Sequence of chain 1.A:
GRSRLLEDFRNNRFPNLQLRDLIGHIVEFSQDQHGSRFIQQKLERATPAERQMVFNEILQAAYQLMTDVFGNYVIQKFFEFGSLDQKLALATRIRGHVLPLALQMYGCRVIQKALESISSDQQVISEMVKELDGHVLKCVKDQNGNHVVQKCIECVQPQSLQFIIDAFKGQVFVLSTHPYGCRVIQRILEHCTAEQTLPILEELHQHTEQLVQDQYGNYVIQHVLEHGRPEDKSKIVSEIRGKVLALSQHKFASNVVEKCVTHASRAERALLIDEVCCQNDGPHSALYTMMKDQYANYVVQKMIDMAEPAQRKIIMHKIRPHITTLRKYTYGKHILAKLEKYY

The protein below binds the small molecule below.
Small molecule (SMILES): Nc1nc(=O)c2ncn([C@@H]3O[C@H](CO[P](=O)(O)O[C@H]4[C@@H](O)[C@H](n5cnc6c(N)ncnc65)O[C@@H]4CO[P](=O)(O)O[C@H]4[C@@H](O)[C@H](n5ccc(=O)[nH]c5=O)O[C@@H]4CO[P](=O)(O)O[C@H]4[C@@H](O)[C@H](n5cnc6c(=O)nc(N)[nH]c65)O[C@@H]4CO[P](=O)(O)O[C@H]4[C@@H](O)[C@H](n5ccc(=O)[nH]c5=O)O[C@@H]4CO)[C@@H](O[P](=O)(O)OC[C@H]4O[C@@H](n5cnc6c(N)ncnc65)[C@H](O)[C@@H]4O[P](=O)(O)OC[C@H]4O[C@@H](n5ccc(=O)[nH]c5=O)[C@H](O)[C@@H]4O[P](=O)(O)OC[C@H]4O[C@@H](n5cnc6c(N)ncnc65)[C@H](O)[C@@H]4O)[C@H]3O)c2[nH]1

Binding-site contacts:
Ligand atom N2 contacts residue GLU258 of chain 1.A at 2.7 Å (salt-bridge).
Ligand atom O4 contacts residue GLN76 of chain 1.A at 2.8 Å (h-bond).
Ligand atom O2 contacts residue ASN297 of chain 1.A at 2.9 Å (h-bond).
Ligand atom O2' contacts residue HIS147 of chain 1.A at 3.1 Å.
Ligand atom N2 contacts residue SER254 of chain 1.A at 3.0 Å (h-bond).
Ligand atom N1 contacts residue GLN186 of chain 1.A at 2.5 Å (h-bond).
Ligand atom N1 contacts residue GLN112 of chain 1.A at 2.7 Å (h-bond).
Ligand atom N3 contacts residue TYR298 of chain 1.A at 3.1 Å.
Ligand atom C2 contacts residue TYR73 of chain 1.A at 3.0 Å (hydrophobic).
Ligand atom O4 contacts residue GLN301 of chain 1.A at 2.6 Å (h-bond).
Ligand atom N1 contacts residue TYR219 of chain 1.A at 3.1 Å (h-bond).
Ligand atom N3 contacts residue TYR219 of chain 1.A at 3.1 Å.
Ligand atom N3 contacts residue ASN297 of chain 1.A at 2.9 Å (h-bond).
Ligand atom O4 contacts residue GLN222 of chain 1.A at 2.9 Å (h-bond).
Ligand atom O2' contacts residue GLN33 of chain 1.A at 2.4 Å (h-bond).
Ligand atom C2 contacts residue GLU258 of chain 1.A at 3.1 Å.
Ligand atom N3 contacts residue TYR73 of chain 1.A at 3.1 Å.
Ligand atom N1 contacts residue GLN40 of chain 1.A at 2.9 Å (h-bond).
Ligand atom O2 contacts residue TYR106 of chain 1.A at 3.1 Å.
Ligand atom N6 contacts residue GLN40 of chain 1.A at 2.9 Å (h-bond).
Ligand atom C2 contacts residue GLN112 of chain 1.A at 2.9 Å.
Ligand atom N1 contacts residue GLU258 of chain 1.A at 2.6 Å (salt-bridge).
Ligand atom N2 contacts residue ASN255 of chain 1.A at 3.0 Å (h-bond).
Ligand atom OP1 contacts residue TYR216 of chain 1.A at 2.7 Å (h-bond).
Ligand atom O2 contacts residue ASN218 of chain 1.A at 2.9 Å (h-bond).
Ligand atom O2' contacts residue ASN144 of chain 1.A at 3.0 Å (h-bond).
Ligand atom O2 contacts residue ASN72 of chain 1.A at 3.0 Å (h-bond).
Ligand atom OP1 contacts residue TYR180 of chain 1.A at 2.6 Å (h-bond).
Ligand atom C8 contacts residue HIS147 of chain 1.A at 3.1 Å.
Ligand atom C2 contacts residue ASN255 of chain 1.A at 3.1 Å.
Ligand atom N3 contacts residue ASN218 of chain 1.A at 2.9 Å (h-bond).
Ligand atom C4 contacts residue ASN255 of chain 1.A at 3.1 Å.
Ligand atom N1 contacts residue TYR219 of chain 1.A at 3.1 Å.
Ligand atom C2 contacts residue TYR298 of chain 1.A at 3.0 Å (hydrophobic).
Ligand atom C2 contacts residue GLN186 of chain 1.A at 2.8 Å.
Ligand atom N1 contacts residue TYR298 of chain 1.A at 3.1 Å (h-bond).
Ligand atom C2 contacts residue TYR219 of chain 1.A at 3.0 Å (hydrophobic).
Ligand atom N3 contacts residue ASN72 of chain 1.A at 3.0 Å (h-bond).
Ligand atom O4' contacts residue GLN143 of chain 1.A at 3.0 Å (h-bond).
Ligand atom N7 contacts residue GLN150 of chain 1.A at 2.9 Å (h-bond).